Binding-site contacts:
Ligand atom C7 contacts residue ASN65 of chain 1.B at 3.3 Å.
Ligand atom C5 contacts residue TRP356 of chain 1.B at 3.8 Å (hydrophobic).
Ligand atom C7 contacts residue ILE388 of chain 1.B at 4.3 Å (hydrophobic).
Ligand atom O3 contacts residue PHE385 of chain 2.A at 3.9 Å.
Ligand atom O5 contacts residue ASN65 of chain 1.B at 2.4 Å (h-bond).
Ligand atom O7 contacts residue ASN65 of chain 1.B at 2.6 Å (h-bond).
Ligand atom O7 contacts residue ILE388 of chain 1.B at 3.9 Å.
Ligand atom O7 contacts residue TRP356 of chain 1.B at 3.3 Å.
Ligand atom O4 contacts residue TRP356 of chain 1.B at 4.0 Å.
Ligand atom C5 contacts residue ASN65 of chain 1.B at 3.7 Å.
Ligand atom C1 contacts residue ASN65 of chain 1.B at 1.4 Å.
Ligand atom C1 contacts residue TRP356 of chain 1.B at 3.6 Å (hydrophobic).
Ligand atom O2 contacts residue ASN65 of chain 1.B at 4.2 Å.
Ligand atom C4 contacts residue ASN65 of chain 1.B at 4.3 Å.
Ligand atom C3 contacts residue ASN65 of chain 1.B at 3.9 Å.
Ligand atom O2 contacts residue ASP66 of chain 1.B at 4.2 Å.
Ligand atom C8 contacts residue TRP356 of chain 1.B at 4.0 Å (hydrophobic).
Ligand atom C3 contacts residue TRP356 of chain 1.B at 4.0 Å (hydrophobic).
Ligand atom N2 contacts residue TRP356 of chain 1.B at 3.9 Å.
Ligand atom C4 contacts residue TRP356 of chain 1.B at 4.3 Å (hydrophobic).
Ligand atom C2 contacts residue ASN65 of chain 1.B at 2.5 Å.
Ligand atom C7 contacts residue TRP356 of chain 1.B at 3.8 Å (hydrophobic).
Ligand atom C8 contacts residue ILE388 of chain 1.B at 3.6 Å (hydrophobic).
Ligand atom O5 contacts residue TRP356 of chain 1.B at 4.2 Å.
Ligand atom N2 contacts residue ASN65 of chain 1.B at 3.2 Å (h-bond).
Ligand atom C2 contacts residue TRP356 of chain 1.B at 4.2 Å (hydrophobic).
Ligand atom O6 contacts residue ASP66 of chain 1.B at 4.4 Å.

Sequence of chain 2.A:
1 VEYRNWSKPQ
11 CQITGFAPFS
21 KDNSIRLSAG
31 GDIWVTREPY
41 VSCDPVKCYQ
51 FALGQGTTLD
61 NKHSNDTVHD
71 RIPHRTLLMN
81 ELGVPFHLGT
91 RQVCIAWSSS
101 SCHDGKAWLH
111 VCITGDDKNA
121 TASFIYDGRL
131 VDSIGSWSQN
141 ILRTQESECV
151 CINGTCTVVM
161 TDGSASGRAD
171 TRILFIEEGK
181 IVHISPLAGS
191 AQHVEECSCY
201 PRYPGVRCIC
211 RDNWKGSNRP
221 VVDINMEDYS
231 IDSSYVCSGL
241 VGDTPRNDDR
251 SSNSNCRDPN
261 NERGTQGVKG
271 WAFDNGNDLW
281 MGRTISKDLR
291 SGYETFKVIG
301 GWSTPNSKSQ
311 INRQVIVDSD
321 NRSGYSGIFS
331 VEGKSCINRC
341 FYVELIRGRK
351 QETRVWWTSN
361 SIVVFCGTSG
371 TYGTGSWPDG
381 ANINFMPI

Sequence of chain 1.B:
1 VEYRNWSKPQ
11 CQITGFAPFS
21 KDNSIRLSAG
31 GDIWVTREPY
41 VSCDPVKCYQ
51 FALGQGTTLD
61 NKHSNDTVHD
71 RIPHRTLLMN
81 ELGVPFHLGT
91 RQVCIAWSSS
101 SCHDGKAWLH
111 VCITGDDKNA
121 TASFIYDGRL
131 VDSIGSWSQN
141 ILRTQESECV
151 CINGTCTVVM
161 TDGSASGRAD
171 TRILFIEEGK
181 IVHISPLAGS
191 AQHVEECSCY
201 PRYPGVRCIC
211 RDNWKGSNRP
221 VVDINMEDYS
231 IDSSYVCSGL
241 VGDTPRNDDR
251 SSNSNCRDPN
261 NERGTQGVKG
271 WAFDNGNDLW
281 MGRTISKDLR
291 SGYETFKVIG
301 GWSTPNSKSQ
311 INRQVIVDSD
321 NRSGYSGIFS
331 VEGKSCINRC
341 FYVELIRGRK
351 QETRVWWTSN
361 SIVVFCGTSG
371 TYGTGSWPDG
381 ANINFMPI

A protein and the small-molecule ligand that binds it are described below.
Small molecule (SMILES): CC(=O)N[C@H]1[C@H](O[C@H]2[C@H](O)[C@@H](NC(C)=O)CO[C@@H]2CO[C@H]2O[C@@H](C)[C@@H](O)[C@@H](O)[C@@H]2O)O[C@H](CO)[C@@H](O[C@@H]2O[C@H](CO)[C@@H](O)[C@H](O)[C@@H]2O)[C@@H]1O